Sequence of chain 2.A:
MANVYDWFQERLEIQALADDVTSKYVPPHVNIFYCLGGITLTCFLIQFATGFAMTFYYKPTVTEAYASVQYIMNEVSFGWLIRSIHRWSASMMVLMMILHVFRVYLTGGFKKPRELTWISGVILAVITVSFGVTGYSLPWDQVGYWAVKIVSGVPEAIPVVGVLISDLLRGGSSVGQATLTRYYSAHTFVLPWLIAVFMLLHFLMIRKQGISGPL

This protein binds this small molecule.
Small molecule (SMILES): CCCCCCCCCCCCCc1oc2c(O)c(OC)cc(OC)c2c(=O)c1C

Binding-site contacts:
Ligand atom CAG contacts residue HIS129 of chain 1.D at 3.6 Å.
Ligand atom CAG contacts residue PHE85 of chain 2.B at 3.5 Å (hydrophobic).
Ligand atom CAL contacts residue ALA147 of chain 2.A at 4.0 Å (hydrophobic).
Ligand atom CAY contacts residue CLA1 of chain 2.T at 4.0 Å.
Ligand atom OAC contacts residue ILE150 of chain 2.A at 4.0 Å.
Ligand atom CAF contacts residue ILE150 of chain 2.A at 3.8 Å (hydrophobic).
Ligand atom CAA contacts residue ILE75 of chain 2.B at 3.8 Å (hydrophobic).
Ligand atom CAA contacts residue PHE85 of chain 2.B at 3.6 Å (hydrophobic).
Ligand atom CAU contacts residue MET101 of chain 2.B at 3.9 Å (hydrophobic).
Ligand atom CAJ contacts residue LEU76 of chain 2.B at 3.0 Å (hydrophobic).
Ligand atom CAW contacts residue CLA1 of chain 2.T at 3.9 Å.
Ligand atom CAJ contacts residue VAL143 of chain 2.A at 4.0 Å (hydrophobic).
Ligand atom OBD contacts residue PRO77 of chain 2.B at 3.6 Å.
Ligand atom CAW contacts residue MYS1 of chain 2.N at 3.8 Å.
Ligand atom OAK contacts residue ALA147 of chain 2.A at 3.5 Å.
Ligand atom OAC contacts residue PHE85 of chain 2.B at 3.0 Å.
Ligand atom CAM contacts residue PRO77 of chain 2.B at 3.5 Å (hydrophobic).
Ligand atom CAT contacts residue MYS1 of chain 2.N at 3.9 Å.
Ligand atom OAO contacts residue PRO77 of chain 2.B at 3.7 Å.
Ligand atom OAB contacts residue ILE150 of chain 2.A at 3.5 Å.
Ligand atom CAJ contacts residue TYR136 of chain 2.A at 3.2 Å (hydrophobic).
Ligand atom CAJ contacts residue PRO77 of chain 2.B at 3.5 Å (hydrophobic).
Ligand atom CAA contacts residue HIS129 of chain 1.D at 3.7 Å.
Ligand atom OBD contacts residue ALA147 of chain 2.A at 3.5 Å.
Ligand atom CAA contacts residue ILE150 of chain 2.A at 3.4 Å (hydrophobic).
Ligand atom OAB contacts residue HIS129 of chain 1.D at 3.2 Å (h-bond).
Ligand atom CAI contacts residue LEU88 of chain 2.B at 3.7 Å (hydrophobic).
Ligand atom CAE contacts residue ILE150 of chain 2.A at 3.5 Å (hydrophobic).
Ligand atom OAB contacts residue PHE85 of chain 2.B at 3.3 Å.
Ligand atom CAL contacts residue PRO77 of chain 2.B at 3.8 Å (hydrophobic).
Ligand atom OAK contacts residue PRO77 of chain 2.B at 4.0 Å.
Ligand atom CAN contacts residue PRO77 of chain 2.B at 3.6 Å (hydrophobic).
Ligand atom CAJ contacts residue ALA147 of chain 2.A at 3.6 Å (hydrophobic).
Ligand atom CAG contacts residue ILE150 of chain 2.A at 3.8 Å (hydrophobic).
Ligand atom CAQ contacts residue LEU81 of chain 2.B at 3.6 Å (hydrophobic).
Ligand atom CAD contacts residue ILE150 of chain 2.A at 3.4 Å (hydrophobic).
Ligand atom CAA contacts residue CYS128 of chain 1.D at 3.6 Å (hydrophobic).
Ligand atom OAK contacts residue LEU76 of chain 2.B at 3.8 Å.
Ligand atom OAC contacts residue HIS129 of chain 1.D at 2.4 Å (h-bond).
Ligand atom OAK contacts residue ILE75 of chain 2.B at 3.8 Å.

Sequence of chain 1.D:
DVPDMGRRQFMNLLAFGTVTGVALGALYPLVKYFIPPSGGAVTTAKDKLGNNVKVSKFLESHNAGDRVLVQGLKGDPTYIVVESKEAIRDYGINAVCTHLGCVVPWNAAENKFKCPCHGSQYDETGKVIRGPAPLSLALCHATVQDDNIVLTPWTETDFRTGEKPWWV

Sequence of chain 2.B:
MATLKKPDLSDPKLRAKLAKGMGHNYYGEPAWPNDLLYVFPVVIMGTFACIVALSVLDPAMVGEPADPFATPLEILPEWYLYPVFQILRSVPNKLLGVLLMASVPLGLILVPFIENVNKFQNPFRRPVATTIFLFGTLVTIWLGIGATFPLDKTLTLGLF